Sequence of chain 1.B:
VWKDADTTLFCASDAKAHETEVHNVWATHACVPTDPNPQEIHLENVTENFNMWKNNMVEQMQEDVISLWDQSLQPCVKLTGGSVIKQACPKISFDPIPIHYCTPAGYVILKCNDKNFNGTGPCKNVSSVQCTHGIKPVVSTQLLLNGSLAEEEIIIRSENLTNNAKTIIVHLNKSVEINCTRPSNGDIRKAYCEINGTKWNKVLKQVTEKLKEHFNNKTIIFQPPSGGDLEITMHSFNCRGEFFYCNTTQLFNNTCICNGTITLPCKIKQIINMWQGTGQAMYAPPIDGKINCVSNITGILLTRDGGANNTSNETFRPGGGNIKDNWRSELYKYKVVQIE

A small-molecule ligand and the protein it binds are described below.
Small molecule (SMILES): CC(=O)N[C@@H]1[C@@H](O)[C@H](O)[C@@H](CO)O[C@H]1O

Binding-site contacts:
Ligand atom C6 contacts residue ILE154 of chain 1.B at 4.0 Å (hydrophobic).
Ligand atom C5 contacts residue ASN173 of chain 1.B at 3.6 Å.
Ligand atom O7 contacts residue GLU152 of chain 1.B at 3.8 Å.
Ligand atom C1 contacts residue ASN173 of chain 1.B at 1.4 Å.
Ligand atom C1 contacts residue GLU152 of chain 1.B at 3.7 Å.
Ligand atom N2 contacts residue GLU152 of chain 1.B at 4.4 Å.
Ligand atom O4 contacts residue GLN212 of chain 1.B at 3.6 Å.
Ligand atom O6 contacts residue GLU153 of chain 1.B at 3.6 Å.
Ligand atom C4 contacts residue GLN212 of chain 1.B at 3.8 Å.
Ligand atom C5 contacts residue GLN212 of chain 1.B at 3.8 Å.
Ligand atom N2 contacts residue ASN173 of chain 1.B at 2.9 Å (h-bond).
Ligand atom O5 contacts residue ILE154 of chain 1.B at 3.3 Å (h-bond).
Ligand atom O3 contacts residue GLN212 of chain 1.B at 4.4 Å.
Ligand atom O5 contacts residue GLU152 of chain 1.B at 3.9 Å.
Ligand atom C2 contacts residue GLU152 of chain 1.B at 3.8 Å.
Ligand atom C1 contacts residue GLN212 of chain 1.B at 4.2 Å.
Ligand atom C7 contacts residue ASN173 of chain 1.B at 3.6 Å.
Ligand atom O6 contacts residue LYS216 of chain 1.B at 3.5 Å.
Ligand atom O5 contacts residue ASN173 of chain 1.B at 2.3 Å (h-bond).
Ligand atom C3 contacts residue GLN212 of chain 1.B at 3.5 Å.
Ligand atom C1 contacts residue GLU153 of chain 1.B at 4.2 Å.
Ligand atom C1 contacts residue ILE154 of chain 1.B at 4.1 Å (hydrophobic).
Ligand atom C2 contacts residue GLN212 of chain 1.B at 4.3 Å.
Ligand atom C2 contacts residue ASN173 of chain 1.B at 2.4 Å.
Ligand atom O6 contacts residue ILE154 of chain 1.B at 3.0 Å (h-bond).
Ligand atom O5 contacts residue GLU153 of chain 1.B at 3.5 Å.
Ligand atom C5 contacts residue GLU153 of chain 1.B at 4.5 Å.
Ligand atom C5 contacts residue ILE154 of chain 1.B at 4.3 Å (hydrophobic).
Ligand atom O7 contacts residue ASN173 of chain 1.B at 3.9 Å.
Ligand atom C3 contacts residue ASN173 of chain 1.B at 3.8 Å.
Ligand atom C7 contacts residue GLU152 of chain 1.B at 4.4 Å.
Ligand atom C6 contacts residue GLU153 of chain 1.B at 4.0 Å.
Ligand atom C8 contacts residue ASN173 of chain 1.B at 4.4 Å.
Ligand atom C4 contacts residue ASN173 of chain 1.B at 4.2 Å.